Binding-site contacts:
Ligand atom C8 contacts residue PRO29 of chain 1.D at 4.0 Å (hydrophobic).
Ligand atom C6 contacts residue ASN55 of chain 1.D at 4.3 Å.
Ligand atom C3 contacts residue ASN55 of chain 1.D at 3.9 Å.
Ligand atom O5 contacts residue LEU54 of chain 1.D at 3.6 Å.
Ligand atom N2 contacts residue GLN112 of chain 1.D at 3.4 Å (h-bond).
Ligand atom O5 contacts residue THR111 of chain 1.D at 3.7 Å.
Ligand atom C7 contacts residue PRO29 of chain 1.D at 4.0 Å (hydrophobic).
Ligand atom C2 contacts residue ASN55 of chain 1.D at 2.6 Å.
Ligand atom C7 contacts residue ASN55 of chain 1.D at 3.6 Å.
Ligand atom C3 contacts residue THR111 of chain 1.D at 4.4 Å.
Ligand atom O5 contacts residue ASN55 of chain 1.D at 2.5 Å (h-bond).
Ligand atom C4 contacts residue ASN55 of chain 1.D at 4.3 Å.
Ligand atom C5 contacts residue LEU54 of chain 1.D at 3.8 Å (hydrophobic).
Ligand atom C5 contacts residue ASN55 of chain 1.D at 3.8 Å.
Ligand atom C7 contacts residue GLN112 of chain 1.D at 3.8 Å.
Ligand atom N2 contacts residue THR111 of chain 1.D at 3.8 Å.
Ligand atom C1 contacts residue LEU54 of chain 1.D at 4.0 Å (hydrophobic).
Ligand atom C8 contacts residue ASN55 of chain 1.D at 3.4 Å.
Ligand atom O6 contacts residue ASN55 of chain 1.D at 3.9 Å.
Ligand atom N2 contacts residue ASN55 of chain 1.D at 3.0 Å (h-bond).
Ligand atom O7 contacts residue PRO29 of chain 1.D at 3.7 Å.
Ligand atom C1 contacts residue ASN55 of chain 1.D at 1.5 Å.
Ligand atom C2 contacts residue THR111 of chain 1.D at 3.2 Å.
Ligand atom C1 contacts residue THR111 of chain 1.D at 3.3 Å.
Ligand atom O7 contacts residue GLN112 of chain 1.D at 3.4 Å (h-bond).
Ligand atom C6 contacts residue LEU54 of chain 1.D at 4.2 Å (hydrophobic).

Sequence of chain 1.D:
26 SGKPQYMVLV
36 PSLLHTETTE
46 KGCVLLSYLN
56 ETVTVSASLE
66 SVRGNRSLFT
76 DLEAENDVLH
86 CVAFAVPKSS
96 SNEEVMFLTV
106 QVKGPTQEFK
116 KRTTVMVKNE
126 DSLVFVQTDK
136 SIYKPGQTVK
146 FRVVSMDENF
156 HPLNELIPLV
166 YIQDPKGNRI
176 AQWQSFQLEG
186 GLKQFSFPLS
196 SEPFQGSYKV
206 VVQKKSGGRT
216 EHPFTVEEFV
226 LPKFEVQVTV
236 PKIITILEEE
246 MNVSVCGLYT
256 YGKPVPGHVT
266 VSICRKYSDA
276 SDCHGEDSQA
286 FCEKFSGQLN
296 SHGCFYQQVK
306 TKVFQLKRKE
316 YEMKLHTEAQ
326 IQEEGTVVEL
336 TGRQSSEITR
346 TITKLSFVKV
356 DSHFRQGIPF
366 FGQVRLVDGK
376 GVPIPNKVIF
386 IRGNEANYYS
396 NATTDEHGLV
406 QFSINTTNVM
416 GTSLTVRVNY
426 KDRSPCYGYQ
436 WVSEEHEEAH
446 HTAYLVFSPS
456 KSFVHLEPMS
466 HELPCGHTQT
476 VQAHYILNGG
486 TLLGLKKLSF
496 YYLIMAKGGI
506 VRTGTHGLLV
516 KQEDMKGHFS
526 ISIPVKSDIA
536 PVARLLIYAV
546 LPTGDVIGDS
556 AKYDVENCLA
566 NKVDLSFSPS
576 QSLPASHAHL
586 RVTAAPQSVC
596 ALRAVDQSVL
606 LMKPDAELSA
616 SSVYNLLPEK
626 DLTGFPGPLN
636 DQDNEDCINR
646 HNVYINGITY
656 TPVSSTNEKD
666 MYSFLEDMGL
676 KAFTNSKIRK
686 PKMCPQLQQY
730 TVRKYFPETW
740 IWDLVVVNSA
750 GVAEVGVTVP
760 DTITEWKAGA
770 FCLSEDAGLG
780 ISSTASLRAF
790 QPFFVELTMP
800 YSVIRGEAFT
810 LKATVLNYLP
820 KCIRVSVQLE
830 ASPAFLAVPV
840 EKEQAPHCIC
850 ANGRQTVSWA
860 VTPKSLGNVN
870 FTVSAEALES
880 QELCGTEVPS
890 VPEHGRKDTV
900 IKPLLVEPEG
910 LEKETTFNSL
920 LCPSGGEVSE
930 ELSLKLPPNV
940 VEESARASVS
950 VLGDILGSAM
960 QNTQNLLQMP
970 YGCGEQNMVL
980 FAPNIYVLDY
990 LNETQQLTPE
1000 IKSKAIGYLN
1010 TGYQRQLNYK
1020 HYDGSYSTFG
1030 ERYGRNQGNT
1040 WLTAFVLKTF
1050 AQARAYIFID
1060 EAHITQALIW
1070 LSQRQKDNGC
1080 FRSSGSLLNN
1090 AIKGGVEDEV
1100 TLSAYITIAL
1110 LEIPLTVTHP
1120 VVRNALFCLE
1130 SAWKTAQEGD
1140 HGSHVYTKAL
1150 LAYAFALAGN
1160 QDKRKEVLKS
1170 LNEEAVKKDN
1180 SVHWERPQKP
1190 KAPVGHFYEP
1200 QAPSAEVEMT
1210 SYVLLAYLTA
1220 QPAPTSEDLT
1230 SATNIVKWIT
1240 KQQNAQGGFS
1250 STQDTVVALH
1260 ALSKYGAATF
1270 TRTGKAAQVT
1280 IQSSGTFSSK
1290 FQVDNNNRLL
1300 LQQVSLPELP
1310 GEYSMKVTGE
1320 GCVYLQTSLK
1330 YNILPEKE

This small molecule binds to this protein.
Small molecule (SMILES): CC(=O)N[C@@H]1[C@@H](O)[C@H](O)[C@@H](CO)O[C@H]1O